A small-molecule ligand and the protein it binds are described below.
Small molecule (SMILES): CCCCC[C@H](CC(=O)NO)C(=O)N[C@H](C(=O)N1CCC[C@H]1CO)C(C)C

Binding-site contacts:
Ligand atom C18 contacts residue GLU113 of chain 2.C at 3.5 Å.
Ligand atom O13 contacts residue CYS48 of chain 2.C at 3.4 Å.
Ligand atom C3 contacts residue GLY50 of chain 2.C at 3.5 Å.
Ligand atom N1 contacts residue CO1 of chain 2.J at 3.0 Å.
Ligand atom C11 contacts residue TRP147 of chain 2.C at 3.5 Å (hydrophobic).
Ligand atom O4 contacts residue GLN55 of chain 2.C at 3.7 Å.
Ligand atom C22 contacts residue TRP147 of chain 2.C at 3.8 Å (hydrophobic).
Ligand atom O4 contacts residue GLU113 of chain 2.C at 2.9 Å (salt-bridge).
Ligand atom C17 contacts residue GLY111 of chain 2.C at 3.7 Å.
Ligand atom O4 contacts residue CO1 of chain 2.J at 2.2 Å.
Ligand atom O20 contacts residue GLU110 of chain 2.C at 3.4 Å.
Ligand atom N14 contacts residue GLY111 of chain 2.C at 3.3 Å (h-bond).
Ligand atom C3 contacts residue HIS154 of chain 2.C at 3.6 Å.
Ligand atom C5 contacts residue GLY50 of chain 2.C at 3.5 Å.
Ligand atom C11 contacts residue ARG150 of chain 2.C at 3.8 Å.
Ligand atom O2 contacts residue GLU155 of chain 2.C at 2.9 Å (salt-bridge).
Ligand atom C3 contacts residue CO1 of chain 2.J at 3.0 Å.
Ligand atom O20 contacts residue GLY111 of chain 2.C at 2.9 Å (h-bond).
Ligand atom O4 contacts residue HIS154 of chain 2.C at 3.1 Å (h-bond).
Ligand atom C6 contacts residue GLY111 of chain 2.C at 3.7 Å.
Ligand atom N1 contacts residue HIS154 of chain 2.C at 3.6 Å (h-bond).
Ligand atom O2 contacts residue CO1 of chain 2.J at 2.1 Å.
Ligand atom O4 contacts residue CYS112 of chain 2.C at 3.2 Å.
Ligand atom C9 contacts residue HIS154 of chain 2.C at 3.6 Å.
Ligand atom O27 contacts residue ARG83 of chain 2.C at 3.4 Å (salt-bridge).
Ligand atom C8 contacts residue VAL49 of chain 2.C at 3.5 Å (hydrophobic).
Ligand atom C7 contacts residue GLU155 of chain 2.C at 3.6 Å.
Ligand atom O2 contacts residue HIS154 of chain 2.C at 3.1 Å (h-bond).
Ligand atom C25 contacts residue TRP147 of chain 2.C at 3.7 Å (hydrophobic).
Ligand atom C26 contacts residue PRO109 of chain 2.C at 3.5 Å (hydrophobic).
Ligand atom O27 contacts residue PRO109 of chain 2.C at 2.6 Å (h-bond).
Ligand atom O13 contacts residue VAL49 of chain 2.C at 3.2 Å (h-bond).
Ligand atom N1 contacts residue GLY50 of chain 2.C at 2.9 Å (h-bond).
Ligand atom O2 contacts residue GLN55 of chain 2.C at 3.0 Å (h-bond).
Ligand atom C7 contacts residue VAL49 of chain 2.C at 3.8 Å (hydrophobic).
Ligand atom N1 contacts residue GLU155 of chain 2.C at 2.9 Å (salt-bridge).
Ligand atom C25 contacts residue ARG83 of chain 2.C at 3.6 Å.
Ligand atom O2 contacts residue HIS158 of chain 2.C at 2.8 Å (h-bond).
Ligand atom C26 contacts residue LEU119 of chain 2.C at 3.7 Å (hydrophobic).
Ligand atom C10 contacts residue ARG150 of chain 2.C at 3.6 Å.

Sequence of chain 2.C:
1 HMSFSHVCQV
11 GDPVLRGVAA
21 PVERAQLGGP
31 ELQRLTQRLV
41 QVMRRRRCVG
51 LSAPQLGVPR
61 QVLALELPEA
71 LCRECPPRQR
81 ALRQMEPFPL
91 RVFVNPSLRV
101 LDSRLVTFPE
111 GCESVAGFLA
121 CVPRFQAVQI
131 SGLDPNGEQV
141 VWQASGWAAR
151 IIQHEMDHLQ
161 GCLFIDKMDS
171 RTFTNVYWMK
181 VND